This small molecule binds to this protein.
Small molecule (SMILES): CCCC(=O)OC[C@@H](CO[P](=O)(O)O[C@@H]1[C@H](O)[C@H](OP(=O)(O)O)[C@@H](O)[C@H](O)[C@H]1O)OC(=O)CCC

Sequence of chain 1.C:
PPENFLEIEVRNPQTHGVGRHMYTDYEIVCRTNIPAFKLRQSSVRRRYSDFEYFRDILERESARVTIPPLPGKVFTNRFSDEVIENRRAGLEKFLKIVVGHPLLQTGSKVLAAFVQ

Binding-site contacts:
Ligand atom C5 contacts residue ARG87 of chain 1.C at 4.2 Å.
Ligand atom C7 contacts residue PHE75 of chain 1.C at 2.8 Å (hydrophobic).
Ligand atom P3 contacts residue ARG47 of chain 1.C at 3.7 Å.
Ligand atom O6 contacts residue PHE75 of chain 1.C at 4.1 Å.
Ligand atom O5 contacts residue VAL74 of chain 1.C at 3.0 Å (h-bond).
Ligand atom O5 contacts residue ARG87 of chain 1.C at 3.2 Å (salt-bridge).
Ligand atom O2 contacts residue GLU52 of chain 1.C at 2.6 Å (salt-bridge).
Ligand atom O33 contacts residue ARG47 of chain 1.C at 2.8 Å.
Ligand atom O33 contacts residue TYR48 of chain 1.C at 3.6 Å (h-bond).
Ligand atom C5 contacts residue ARG78 of chain 1.C at 2.9 Å.
Ligand atom C1 contacts residue ARG78 of chain 1.C at 4.0 Å.
Ligand atom O4 contacts residue ARG78 of chain 1.C at 3.3 Å.
Ligand atom O11 contacts residue LYS73 of chain 1.C at 3.1 Å (salt-bridge).
Ligand atom O32 contacts residue SER49 of chain 1.C at 4.1 Å.
Ligand atom O6 contacts residue LYS73 of chain 1.C at 3.5 Å.
Ligand atom O5 contacts residue ARG78 of chain 1.C at 2.7 Å.
Ligand atom P1 contacts residue LYS73 of chain 1.C at 3.8 Å.
Ligand atom C6 contacts residue VAL74 of chain 1.C at 4.2 Å (hydrophobic).
Ligand atom C4 contacts residue ARG78 of chain 1.C at 3.7 Å.
Ligand atom O3 contacts residue TYR48 of chain 1.C at 4.1 Å.
Ligand atom O2 contacts residue LYS73 of chain 1.C at 3.6 Å (salt-bridge).
Ligand atom O4 contacts residue ARG87 of chain 1.C at 2.8 Å (salt-bridge).
Ligand atom O13 contacts residue PHE75 of chain 1.C at 4.1 Å.
Ligand atom P3 contacts residue SER49 of chain 1.C at 3.7 Å.
Ligand atom O31 contacts residue TYR48 of chain 1.C at 4.1 Å.
Ligand atom C8 contacts residue PHE75 of chain 1.C at 2.4 Å (hydrophobic).
Ligand atom O1 contacts residue LYS73 of chain 1.C at 3.2 Å (salt-bridge).
Ligand atom C2 contacts residue GLU52 of chain 1.C at 3.9 Å.
Ligand atom C6 contacts residue ARG78 of chain 1.C at 4.1 Å.
Ligand atom O6 contacts residue VAL74 of chain 1.C at 3.5 Å (h-bond).
Ligand atom O5 contacts residue LYS73 of chain 1.C at 4.0 Å.
Ligand atom O32 contacts residue ARG47 of chain 1.C at 3.0 Å (salt-bridge).
Ligand atom O3 contacts residue SER49 of chain 1.C at 3.7 Å.
Ligand atom C4 contacts residue TYR48 of chain 1.C at 3.9 Å (hydrophobic).
Ligand atom C3 contacts residue ARG78 of chain 1.C at 3.8 Å.
Ligand atom O33 contacts residue SER49 of chain 1.C at 2.6 Å (h-bond).
Ligand atom C6 contacts residue LYS73 of chain 1.C at 3.9 Å.
Ligand atom O2 contacts residue TYR48 of chain 1.C at 3.5 Å.
Ligand atom C4 contacts residue ARG87 of chain 1.C at 3.5 Å.
Ligand atom C5 contacts residue VAL74 of chain 1.C at 3.8 Å (hydrophobic).